Binding-site contacts:
Ligand atom OXT contacts residue TYR31 of chain 1.B at 2.6 Å (h-bond).
Ligand atom C contacts residue TYR31 of chain 1.B at 3.5 Å (hydrophobic).
Ligand atom C6 contacts residue THR78 of chain 1.B at 3.8 Å.
Ligand atom C3 contacts residue ASP116 of chain 1.B at 3.4 Å.
Ligand atom C4' contacts residue VAL35 of chain 1.B at 3.8 Å (hydrophobic).
Ligand atom C2' contacts residue TRP67 of chain 1.B at 3.8 Å (hydrophobic).
Ligand atom C6' contacts residue SER76 of chain 1.B at 3.5 Å.
Ligand atom C1 contacts residue TRP67 of chain 1.B at 3.8 Å (hydrophobic).
Ligand atom N1 contacts residue TRP67 of chain 1.B at 3.5 Å.
Ligand atom C6' contacts residue ALA74 of chain 1.B at 3.6 Å (hydrophobic).
Ligand atom C1' contacts residue VAL35 of chain 1.B at 3.8 Å (hydrophobic).
Ligand atom C4' contacts residue ASN37 of chain 1.B at 3.2 Å.
Ligand atom C5' contacts residue ALA74 of chain 1.B at 3.3 Å (hydrophobic).
Ligand atom C3' contacts residue VAL35 of chain 1.B at 2.9 Å (hydrophobic).
Ligand atom O4' contacts residue ARG72 of chain 1.B at 3.4 Å (salt-bridge).
Ligand atom C contacts residue SER15 of chain 1.B at 3.3 Å.
Ligand atom C4A contacts residue ASN37 of chain 1.B at 3.6 Å.
Ligand atom C6 contacts residue TRP108 of chain 2.A at 3.8 Å (hydrophobic).
Ligand atom C4 contacts residue TRP96 of chain 1.B at 3.5 Å (hydrophobic).
Ligand atom C2' contacts residue VAL35 of chain 1.B at 2.9 Å (hydrophobic).
Ligand atom C8' contacts residue LEU98 of chain 1.B at 3.8 Å (hydrophobic).
Ligand atom C5 contacts residue TRP96 of chain 1.B at 3.6 Å (hydrophobic).
Ligand atom C3 contacts residue TRP80 of chain 1.B at 3.7 Å (hydrophobic).
Ligand atom OXT contacts residue SER15 of chain 1.B at 2.6 Å (h-bond).
Ligand atom OXT contacts residue ASN11 of chain 1.B at 2.8 Å (h-bond).
Ligand atom O contacts residue SER33 of chain 1.B at 2.7 Å (h-bond).
Ligand atom O contacts residue SER15 of chain 1.B at 3.3 Å (h-bond).
Ligand atom O4' contacts residue ASN37 of chain 1.B at 2.6 Å (h-bond).
Ligand atom N1' contacts residue TRP67 of chain 1.B at 3.6 Å.
Ligand atom C5' contacts residue ASN37 of chain 1.B at 3.5 Å.
Ligand atom N1 contacts residue VAL35 of chain 1.B at 3.6 Å.
Ligand atom O contacts residue TYR31 of chain 1.B at 3.7 Å.
Ligand atom C4 contacts residue ASP116 of chain 1.B at 3.6 Å.
Ligand atom C contacts residue VAL35 of chain 1.B at 3.6 Å (hydrophobic).
Ligand atom C5 contacts residue THR78 of chain 1.B at 3.8 Å.
Ligand atom C7' contacts residue SER76 of chain 1.B at 3.5 Å.
Ligand atom C3' contacts residue SER33 of chain 1.B at 3.8 Å.
Ligand atom O contacts residue VAL35 of chain 1.B at 3.2 Å.
Ligand atom C1' contacts residue TRP67 of chain 1.B at 3.7 Å (hydrophobic).
Ligand atom C2' contacts residue SER33 of chain 1.B at 3.3 Å.

Sequence of chain 1.B:
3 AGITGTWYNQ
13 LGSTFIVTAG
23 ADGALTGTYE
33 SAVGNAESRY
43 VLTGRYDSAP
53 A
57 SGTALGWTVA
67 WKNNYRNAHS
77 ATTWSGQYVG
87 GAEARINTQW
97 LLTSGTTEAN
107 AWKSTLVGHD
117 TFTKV

The small molecule below binds the protein below.
Small molecule (SMILES): O=C(O)c1ccccc1/N=N/c1ccc(O)c2ccccc12

Sequence of chain 2.A:
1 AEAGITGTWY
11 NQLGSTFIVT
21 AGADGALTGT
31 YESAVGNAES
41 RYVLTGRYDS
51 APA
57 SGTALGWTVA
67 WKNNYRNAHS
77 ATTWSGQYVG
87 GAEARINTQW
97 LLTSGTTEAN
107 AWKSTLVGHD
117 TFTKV